Binding-site contacts:
Ligand atom O2 contacts residue GLU112 of chain 1.A at 2.6 Å (salt-bridge).
Ligand atom O6 contacts residue PHE157 of chain 1.A at 3.7 Å.
Ligand atom C3 contacts residue ASP66 of chain 1.A at 3.5 Å.
Ligand atom C4 contacts residue TRP341 of chain 1.A at 3.6 Å (hydrophobic).
Ligand atom C6 contacts residue TYR156 of chain 1.A at 3.8 Å (hydrophobic).
Ligand atom C6 contacts residue TRP341 of chain 1.A at 3.7 Å (hydrophobic).
Ligand atom O2 contacts residue LYS16 of chain 1.A at 2.8 Å (salt-bridge).
Ligand atom O3 contacts residue GLU112 of chain 1.A at 3.7 Å.
Ligand atom O1 contacts residue ASN13 of chain 1.A at 3.7 Å.
Ligand atom O3 contacts residue ALA64 of chain 1.A at 3.5 Å.
Ligand atom C1 contacts residue LYS16 of chain 1.A at 3.7 Å.
Ligand atom O2 contacts residue TRP231 of chain 1.A at 3.9 Å.
Ligand atom C1 contacts residue ASP15 of chain 1.A at 3.4 Å.
Ligand atom O5 contacts residue TYR156 of chain 1.A at 3.3 Å.
Ligand atom O6 contacts residue TYR156 of chain 1.A at 3.0 Å (h-bond).
Ligand atom O4 contacts residue ARG67 of chain 1.A at 2.6 Å (salt-bridge).
Ligand atom O2 contacts residue ASP66 of chain 1.A at 2.7 Å (salt-bridge).
Ligand atom C2 contacts residue ASP66 of chain 1.A at 3.4 Å.
Ligand atom C2 contacts residue GLU112 of chain 1.A at 3.5 Å.
Ligand atom O4 contacts residue ARG345 of chain 1.A at 3.5 Å (salt-bridge).
Ligand atom O3 contacts residue ASP66 of chain 1.A at 2.7 Å (salt-bridge).
Ligand atom C6 contacts residue GLU154 of chain 1.A at 3.3 Å.
Ligand atom C2 contacts residue LYS16 of chain 1.A at 3.9 Å.
Ligand atom O1 contacts residue LYS16 of chain 1.A at 3.1 Å (salt-bridge).
Ligand atom C3 contacts residue TRP63 of chain 1.A at 3.6 Å (hydrophobic).
Ligand atom C2 contacts residue TRP231 of chain 1.A at 3.8 Å (hydrophobic).
Ligand atom C6 contacts residue PHE157 of chain 1.A at 3.9 Å (hydrophobic).
Ligand atom O6 contacts residue GLU154 of chain 1.A at 2.8 Å (salt-bridge).
Ligand atom C4 contacts residue ARG67 of chain 1.A at 3.8 Å.
Ligand atom C1 contacts residue TYR156 of chain 1.A at 3.5 Å (hydrophobic).
Ligand atom O3 contacts residue ARG67 of chain 1.A at 2.8 Å (salt-bridge).
Ligand atom C1 contacts residue TRP231 of chain 1.A at 3.8 Å (hydrophobic).
Ligand atom O3 contacts residue TRP63 of chain 1.A at 3.1 Å (h-bond).
Ligand atom O2 contacts residue TRP63 of chain 1.A at 3.4 Å (h-bond).
Ligand atom O2 contacts residue ALA64 of chain 1.A at 3.4 Å.
Ligand atom O1 contacts residue ASP15 of chain 1.A at 2.8 Å (salt-bridge).
Ligand atom C6 contacts residue PRO155 of chain 1.A at 3.9 Å (hydrophobic).
Ligand atom C6 contacts residue ARG345 of chain 1.A at 3.8 Å.
Ligand atom O6 contacts residue PRO155 of chain 1.A at 3.3 Å.
Ligand atom O2 contacts residue MET331 of chain 1.A at 3.8 Å.

The protein below binds the small molecule below.
Small molecule (SMILES): OC[C@H]1O[C@H](O[C@H]2[C@H](O)[C@@H](O)[C@@H](O)O[C@@H]2CO)[C@H](O)[C@@H](O)[C@@H]1O

Sequence of chain 1.A:
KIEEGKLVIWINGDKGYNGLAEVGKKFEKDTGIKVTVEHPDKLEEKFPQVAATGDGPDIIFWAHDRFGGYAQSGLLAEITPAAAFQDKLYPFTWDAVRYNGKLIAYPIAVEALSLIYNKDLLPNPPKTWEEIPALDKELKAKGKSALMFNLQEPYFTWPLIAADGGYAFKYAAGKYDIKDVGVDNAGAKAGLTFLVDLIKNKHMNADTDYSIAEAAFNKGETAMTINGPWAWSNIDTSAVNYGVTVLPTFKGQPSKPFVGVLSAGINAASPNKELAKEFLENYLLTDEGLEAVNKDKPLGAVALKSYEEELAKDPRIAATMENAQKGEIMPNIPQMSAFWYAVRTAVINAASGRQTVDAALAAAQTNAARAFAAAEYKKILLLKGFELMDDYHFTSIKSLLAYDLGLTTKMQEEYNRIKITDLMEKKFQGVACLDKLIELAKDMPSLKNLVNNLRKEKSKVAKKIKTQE